Sequence of chain 32.C:
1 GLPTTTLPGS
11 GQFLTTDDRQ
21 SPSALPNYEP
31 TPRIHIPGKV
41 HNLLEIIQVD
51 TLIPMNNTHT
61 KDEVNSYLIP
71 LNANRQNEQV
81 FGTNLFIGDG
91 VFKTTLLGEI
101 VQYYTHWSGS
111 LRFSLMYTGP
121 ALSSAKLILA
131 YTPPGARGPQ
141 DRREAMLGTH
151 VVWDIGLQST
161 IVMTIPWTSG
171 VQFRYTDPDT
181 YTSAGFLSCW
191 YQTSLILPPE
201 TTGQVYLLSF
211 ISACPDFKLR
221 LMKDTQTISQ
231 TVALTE

Sequence of chain 32.A:
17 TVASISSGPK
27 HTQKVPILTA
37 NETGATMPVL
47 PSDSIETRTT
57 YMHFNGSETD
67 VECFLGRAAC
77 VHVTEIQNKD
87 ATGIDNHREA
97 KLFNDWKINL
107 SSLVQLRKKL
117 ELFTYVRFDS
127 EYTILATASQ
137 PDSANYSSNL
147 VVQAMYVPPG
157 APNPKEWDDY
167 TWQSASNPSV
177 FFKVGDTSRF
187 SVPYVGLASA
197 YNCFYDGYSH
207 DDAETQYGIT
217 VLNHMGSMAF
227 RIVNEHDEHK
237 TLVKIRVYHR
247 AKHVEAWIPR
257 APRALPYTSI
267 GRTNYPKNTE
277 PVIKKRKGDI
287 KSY

The small molecule below binds the protein below.
Small molecule (SMILES): Cc1cc(CCCCCOc2ccc(C3=NCCO3)cc2)on1

Binding-site contacts:
Ligand atom C5 contacts residue LEU106 of chain 32.A at 3.8 Å (hydrophobic).
Ligand atom C4C contacts residue VAL191 of chain 32.A at 3.0 Å (hydrophobic).
Ligand atom C3B contacts residue TYR152 of chain 32.A at 3.7 Å (hydrophobic).
Ligand atom O1B contacts residue TYR128 of chain 32.A at 3.4 Å (h-bond).
Ligand atom C6B contacts residue ILE104 of chain 32.A at 3.6 Å (hydrophobic).
Ligand atom O1 contacts residue LEU106 of chain 32.A at 3.7 Å.
Ligand atom C5B contacts residue MET224 of chain 32.A at 3.8 Å (hydrophobic).
Ligand atom C4 contacts residue TYR197 of chain 32.A at 3.8 Å (hydrophobic).
Ligand atom C4 contacts residue LEU106 of chain 32.A at 3.9 Å (hydrophobic).
Ligand atom C4A contacts residue PRO174 of chain 32.A at 3.1 Å (hydrophobic).
Ligand atom C4B contacts residue PHE186 of chain 32.A at 3.6 Å (hydrophobic).
Ligand atom N3A contacts residue ALA24 of chain 32.C at 3.8 Å.
Ligand atom C3C contacts residue TYR128 of chain 32.A at 3.4 Å (hydrophobic).
Ligand atom C2A contacts residue TYR152 of chain 32.A at 3.6 Å (hydrophobic).
Ligand atom C5C contacts residue VAL191 of chain 32.A at 3.8 Å (hydrophobic).
Ligand atom N3A contacts residue PHE186 of chain 32.A at 4.0 Å.
Ligand atom C2A contacts residue PHE186 of chain 32.A at 3.3 Å (hydrophobic).
Ligand atom C1C contacts residue LEU106 of chain 32.A at 3.8 Å (hydrophobic).
Ligand atom C2C contacts residue TYR197 of chain 32.A at 3.7 Å (hydrophobic).
Ligand atom C1B contacts residue TYR128 of chain 32.A at 3.6 Å (hydrophobic).
Ligand atom C31 contacts residue ASN219 of chain 32.A at 3.3 Å.
Ligand atom C3 contacts residue ASN219 of chain 32.A at 4.0 Å.
Ligand atom C4B contacts residue TYR152 of chain 32.A at 3.8 Å (hydrophobic).
Ligand atom C1C contacts residue TYR128 of chain 32.A at 3.7 Å (hydrophobic).
Ligand atom C3B contacts residue VAL188 of chain 32.A at 3.8 Å (hydrophobic).
Ligand atom C6B contacts residue TYR128 of chain 32.A at 3.3 Å (hydrophobic).
Ligand atom N3A contacts residue PRO174 of chain 32.A at 3.7 Å.
Ligand atom O1A contacts residue PHE186 of chain 32.A at 3.0 Å.
Ligand atom C1B contacts residue ILE104 of chain 32.A at 4.0 Å (hydrophobic).
Ligand atom N2 contacts residue ASN219 of chain 32.A at 3.8 Å.
Ligand atom C1B contacts residue VAL188 of chain 32.A at 3.8 Å (hydrophobic).
Ligand atom N3A contacts residue TYR152 of chain 32.A at 3.5 Å.
Ligand atom C5B contacts residue PHE186 of chain 32.A at 3.9 Å (hydrophobic).
Ligand atom O1 contacts residue MET221 of chain 32.A at 3.9 Å.
Ligand atom O1B contacts residue ILE104 of chain 32.A at 3.9 Å.
Ligand atom C5A contacts residue VAL176 of chain 32.A at 3.6 Å (hydrophobic).
Ligand atom C5A contacts residue PHE186 of chain 32.A at 3.5 Å (hydrophobic).
Ligand atom C2B contacts residue VAL188 of chain 32.A at 3.5 Å (hydrophobic).
Ligand atom C4C contacts residue VAL188 of chain 32.A at 3.7 Å (hydrophobic).
Ligand atom N2 contacts residue LEU106 of chain 32.A at 3.8 Å.